Sequence of chain 1.A:
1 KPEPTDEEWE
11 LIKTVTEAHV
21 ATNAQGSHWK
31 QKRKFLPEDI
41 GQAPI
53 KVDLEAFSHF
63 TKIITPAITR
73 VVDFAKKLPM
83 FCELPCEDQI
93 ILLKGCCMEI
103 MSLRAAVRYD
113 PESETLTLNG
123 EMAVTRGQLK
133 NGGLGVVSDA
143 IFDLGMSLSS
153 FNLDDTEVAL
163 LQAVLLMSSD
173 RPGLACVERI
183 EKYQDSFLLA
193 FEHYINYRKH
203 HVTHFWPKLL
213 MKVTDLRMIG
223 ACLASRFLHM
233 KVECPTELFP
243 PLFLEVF

Binding-site contacts:
Ligand atom O2 contacts residue ARG72 of chain 1.A at 3.7 Å.
Ligand atom C17 contacts residue ALA107 of chain 1.A at 3.5 Å (hydrophobic).
Ligand atom N1 contacts residue ASN121 of chain 1.A at 3.7 Å.
Ligand atom N contacts residue MET103 of chain 1.A at 3.6 Å.
Ligand atom C13 contacts residue PHE59 of chain 1.A at 3.3 Å (hydrophobic).
Ligand atom C2 contacts residue LEU120 of chain 1.A at 3.8 Å (hydrophobic).
Ligand atom C16 contacts residue ASN121 of chain 1.A at 3.8 Å.
Ligand atom C15 contacts residue LEU136 of chain 1.A at 3.5 Å (hydrophobic).
Ligand atom O3 contacts residue ARG72 of chain 1.A at 3.4 Å (salt-bridge).
Ligand atom C8 contacts residue PHE62 of chain 1.A at 3.8 Å (hydrophobic).
Ligand atom C12 contacts residue PHE245 of chain 1.A at 4.0 Å (hydrophobic).
Ligand atom N contacts residue LEU120 of chain 1.A at 4.0 Å.
Ligand atom C15 contacts residue PHE62 of chain 1.A at 3.8 Å (hydrophobic).
Ligand atom O2 contacts residue LEU120 of chain 1.A at 3.8 Å.
Ligand atom O1 contacts residue LEU120 of chain 1.A at 3.8 Å.
Ligand atom O2 contacts residue ALA69 of chain 1.A at 3.3 Å.
Ligand atom C17 contacts residue ARG106 of chain 1.A at 3.7 Å.
Ligand atom N1 contacts residue LEU120 of chain 1.A at 3.5 Å.
Ligand atom O2 contacts residue ASN121 of chain 1.A at 3.2 Å (h-bond).
Ligand atom C13 contacts residue GLY134 of chain 1.A at 4.0 Å.
Ligand atom C14 contacts residue PHE62 of chain 1.A at 3.7 Å (hydrophobic).
Ligand atom C8 contacts residue ILE66 of chain 1.A at 3.9 Å (hydrophobic).
Ligand atom C9 contacts residue ILE66 of chain 1.A at 3.9 Å (hydrophobic).
Ligand atom C9 contacts residue PHE62 of chain 1.A at 3.9 Å (hydrophobic).
Ligand atom C18 contacts residue ARG72 of chain 1.A at 4.0 Å.
Ligand atom C16 contacts residue LEU120 of chain 1.A at 3.7 Å (hydrophobic).
Ligand atom O4 contacts residue ARG106 of chain 1.A at 3.6 Å.
Ligand atom C17 contacts residue MET103 of chain 1.A at 3.1 Å (hydrophobic).
Ligand atom O1 contacts residue ALA69 of chain 1.A at 4.0 Å.
Ligand atom C14 contacts residue PHE59 of chain 1.A at 4.0 Å (hydrophobic).
Ligand atom O3 contacts residue ARG106 of chain 1.A at 3.7 Å.
Ligand atom C11 contacts residue PHE245 of chain 1.A at 3.9 Å (hydrophobic).
Ligand atom O contacts residue LEU136 of chain 1.A at 3.4 Å.
Ligand atom C18 contacts residue ARG106 of chain 1.A at 3.4 Å.
Ligand atom C10 contacts residue LEU136 of chain 1.A at 3.8 Å (hydrophobic).
Ligand atom C11 contacts residue ILE66 of chain 1.A at 3.8 Å (hydrophobic).
Ligand atom C contacts residue SER104 of chain 1.A at 3.7 Å.
Ligand atom O1 contacts residue ILE65 of chain 1.A at 3.2 Å.
Ligand atom C6 contacts residue MET100 of chain 1.A at 3.7 Å (hydrophobic).
Ligand atom C14 contacts residue GLY134 of chain 1.A at 3.2 Å.

This small molecule binds to this protein.
Small molecule (SMILES): Cc1nc(C(=O)NCC(=O)O)c(O)c2ccc(Oc3ccccc3)cc12